Binding-site contacts:
Ligand atom O3' contacts residue ARG19 of chain 57.A at 3.6 Å (salt-bridge).
Ligand atom N3 contacts residue A3 of chain 57.B at 2.8 Å (h-bond).
Ligand atom C1' contacts residue ARG19 of chain 57.A at 4.3 Å.
Ligand atom O5' contacts residue ARG15 of chain 57.A at 3.6 Å.
Ligand atom O4' contacts residue ARG19 of chain 57.A at 3.9 Å.
Ligand atom P contacts residue ARG19 of chain 57.A at 2.8 Å.
Ligand atom P contacts residue ARG15 of chain 57.A at 3.1 Å.
Ligand atom C5' contacts residue ARG15 of chain 57.A at 2.5 Å.
Ligand atom OP1 contacts residue MET14 of chain 57.A at 3.8 Å.
Ligand atom O4 contacts residue A1 of chain 57.B at 3.0 Å (h-bond).
Ligand atom C4' contacts residue ARG15 of chain 57.A at 3.3 Å.
Ligand atom OP1 contacts residue LYS18 of chain 57.A at 3.7 Å.
Ligand atom OP2 contacts residue ARG19 of chain 57.A at 2.1 Å (salt-bridge).
Ligand atom C5' contacts residue ARG19 of chain 57.A at 3.2 Å.
Ligand atom N3 contacts residue A1 of chain 57.B at 2.7 Å (h-bond).
Ligand atom C4 contacts residue A3 of chain 57.B at 3.6 Å.
Ligand atom C5 contacts residue ARG19 of chain 57.A at 2.9 Å.
Ligand atom N1 contacts residue ARG19 of chain 57.A at 3.9 Å.
Ligand atom N1 contacts residue A3 of chain 57.B at 4.3 Å.
Ligand atom OP2 contacts residue ARG15 of chain 57.A at 2.5 Å.
Ligand atom C3' contacts residue ARG19 of chain 57.A at 3.4 Å.
Ligand atom O4 contacts residue A3 of chain 57.B at 2.8 Å (h-bond).
Ligand atom C4 contacts residue A1 of chain 57.B at 3.4 Å.
Ligand atom C3' contacts residue ARG15 of chain 57.A at 3.8 Å.
Ligand atom O2 contacts residue A3 of chain 57.B at 3.2 Å.
Ligand atom O5' contacts residue ARG19 of chain 57.A at 2.1 Å (salt-bridge).
Ligand atom C4 contacts residue ARG19 of chain 57.A at 3.9 Å.
Ligand atom OP1 contacts residue ARG15 of chain 57.A at 2.5 Å.
Ligand atom C2 contacts residue A1 of chain 57.B at 3.1 Å.
Ligand atom C2 contacts residue A3 of chain 57.B at 3.5 Å.
Ligand atom C2' contacts residue ARG19 of chain 57.A at 3.6 Å.
Ligand atom N3 contacts residue A2 of chain 57.B at 3.7 Å.
Ligand atom C6 contacts residue ARG19 of chain 57.A at 2.7 Å.
Ligand atom O2 contacts residue A2 of chain 57.B at 3.7 Å.
Ligand atom C2 contacts residue A2 of chain 57.B at 3.9 Å.
Ligand atom C4' contacts residue ARG19 of chain 57.A at 3.7 Å.
Ligand atom O3' contacts residue ARG15 of chain 57.A at 3.1 Å (salt-bridge).
Ligand atom OP2 contacts residue ALA16 of chain 57.A at 4.1 Å.
Ligand atom O2 contacts residue A1 of chain 57.B at 2.7 Å (h-bond).
Ligand atom OP1 contacts residue ARG19 of chain 57.A at 4.1 Å.

Sequence of chain 57.A:
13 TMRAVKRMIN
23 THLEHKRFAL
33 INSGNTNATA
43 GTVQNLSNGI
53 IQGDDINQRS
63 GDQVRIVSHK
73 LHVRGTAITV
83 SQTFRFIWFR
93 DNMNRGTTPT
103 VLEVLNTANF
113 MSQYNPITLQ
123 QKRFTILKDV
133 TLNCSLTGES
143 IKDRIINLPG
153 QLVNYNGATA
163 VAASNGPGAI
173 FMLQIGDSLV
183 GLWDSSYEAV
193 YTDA

The protein below binds the small molecule below.
Small molecule (SMILES): O=c1ccn([C@@H]2O[C@H](CO[P](=O)(O)O[C@H]3[C@@H](O)[C@H](n4ccc(=O)[nH]c4=O)O[C@@H]3CO[P](=O)(O)O[C@H]3[C@@H](O)[C@H](n4ccc(=O)[nH]c4=O)O[C@@H]3CO[P](=O)(O)O[C@H]3[C@@H](O)[C@H](n4ccc(=O)[nH]c4=O)O[C@@H]3COP(=O)=O)[C@@H](O)[C@H]2O)c(=O)[nH]1